Sequence of chain 1.A:
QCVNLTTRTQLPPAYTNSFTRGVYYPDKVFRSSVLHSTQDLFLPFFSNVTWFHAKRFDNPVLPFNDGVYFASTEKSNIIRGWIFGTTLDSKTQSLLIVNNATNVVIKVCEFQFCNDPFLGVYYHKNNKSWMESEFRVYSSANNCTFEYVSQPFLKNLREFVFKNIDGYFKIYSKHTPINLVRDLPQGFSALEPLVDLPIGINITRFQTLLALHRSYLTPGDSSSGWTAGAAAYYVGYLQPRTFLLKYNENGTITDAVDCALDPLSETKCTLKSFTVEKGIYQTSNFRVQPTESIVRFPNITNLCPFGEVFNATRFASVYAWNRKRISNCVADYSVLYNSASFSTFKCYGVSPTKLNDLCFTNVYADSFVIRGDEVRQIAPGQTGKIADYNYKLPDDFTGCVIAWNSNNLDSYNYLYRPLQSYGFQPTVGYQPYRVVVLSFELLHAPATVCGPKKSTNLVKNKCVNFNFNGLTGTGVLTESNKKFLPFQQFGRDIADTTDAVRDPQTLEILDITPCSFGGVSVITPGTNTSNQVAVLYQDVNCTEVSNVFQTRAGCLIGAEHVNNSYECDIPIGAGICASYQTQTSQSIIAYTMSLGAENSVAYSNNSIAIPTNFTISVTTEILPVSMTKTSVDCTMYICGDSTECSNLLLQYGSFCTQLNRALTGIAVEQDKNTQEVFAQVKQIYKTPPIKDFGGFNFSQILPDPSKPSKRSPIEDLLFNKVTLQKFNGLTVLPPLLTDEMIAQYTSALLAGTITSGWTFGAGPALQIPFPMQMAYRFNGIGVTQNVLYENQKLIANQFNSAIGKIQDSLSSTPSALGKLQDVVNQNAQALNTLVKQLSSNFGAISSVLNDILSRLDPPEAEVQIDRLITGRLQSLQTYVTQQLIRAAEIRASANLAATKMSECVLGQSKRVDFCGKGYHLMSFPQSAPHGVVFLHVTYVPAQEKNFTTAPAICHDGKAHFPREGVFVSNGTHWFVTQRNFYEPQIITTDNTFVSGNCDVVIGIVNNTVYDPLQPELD

Binding-site contacts:
Ligand atom C4 contacts residue ASN1055 of chain 1.A at 2.5 Å.
Ligand atom O5 contacts residue ILE693 of chain 1.A at 2.8 Å (h-bond).
Ligand atom C7 contacts residue GLU1053 of chain 1.A at 3.0 Å.
Ligand atom C5 contacts residue LYS1054 of chain 1.A at 3.1 Å.
Ligand atom C1 contacts residue ILE693 of chain 1.A at 3.1 Å (hydrophobic).
Ligand atom O6 contacts residue PHE1056 of chain 1.A at 2.5 Å (h-bond).
Ligand atom C4 contacts residue LYS1054 of chain 1.A at 2.6 Å.
Ligand atom C1 contacts residue LYS1054 of chain 1.A at 3.6 Å.
Ligand atom N2 contacts residue ASN1055 of chain 1.A at 2.2 Å.
Ligand atom C6 contacts residue ASN1055 of chain 1.A at 2.1 Å.
Ligand atom N2 contacts residue GLU1053 of chain 1.A at 3.4 Å.
Ligand atom O7 contacts residue GLU1053 of chain 1.A at 3.5 Å.
Ligand atom O3 contacts residue LYS1054 of chain 1.A at 2.1 Å (salt-bridge).
Ligand atom C8 contacts residue ASN1055 of chain 1.A at 3.0 Å.
Ligand atom C7 contacts residue ASN1055 of chain 1.A at 2.8 Å.
Ligand atom O3 contacts residue GLU1053 of chain 1.A at 3.1 Å.
Ligand atom O5 contacts residue ASN1055 of chain 1.A at 1.5 Å (h-bond).
Ligand atom C1 contacts residue ILE695 of chain 1.A at 3.5 Å (hydrophobic).
Ligand atom C6 contacts residue PHE1056 of chain 1.A at 2.4 Å (hydrophobic).
Ligand atom C1 contacts residue ALA694 of chain 1.A at 3.1 Å (hydrophobic).
Ligand atom C2 contacts residue ASN1055 of chain 1.A at 2.8 Å.
Ligand atom C6 contacts residue LYS1054 of chain 1.A at 2.8 Å.
Ligand atom C2 contacts residue LYS1054 of chain 1.A at 3.1 Å.
Ligand atom O5 contacts residue LYS1054 of chain 1.A at 3.4 Å (salt-bridge).
Ligand atom C3 contacts residue ASN1055 of chain 1.A at 2.8 Å.
Ligand atom C7 contacts residue LYS1054 of chain 1.A at 3.0 Å.
Ligand atom O6 contacts residue LYS1054 of chain 1.A at 2.2 Å (salt-bridge).
Ligand atom O4 contacts residue LYS1054 of chain 1.A at 3.6 Å.
Ligand atom C1 contacts residue ASN1055 of chain 1.A at 1.8 Å.
Ligand atom O4 contacts residue ASN1055 of chain 1.A at 2.5 Å.
Ligand atom O7 contacts residue LYS1054 of chain 1.A at 2.9 Å (salt-bridge).
Ligand atom C5 contacts residue ILE693 of chain 1.A at 3.4 Å (hydrophobic).
Ligand atom C5 contacts residue ASN1055 of chain 1.A at 1.6 Å.
Ligand atom C3 contacts residue LYS1054 of chain 1.A at 3.1 Å.
Ligand atom C8 contacts residue GLN1052 of chain 1.A at 2.5 Å.
Ligand atom O6 contacts residue ASN1055 of chain 1.A at 2.9 Å.
Ligand atom C7 contacts residue ILE695 of chain 1.A at 3.5 Å (hydrophobic).
Ligand atom N2 contacts residue LYS1054 of chain 1.A at 3.1 Å (salt-bridge).
Ligand atom C8 contacts residue GLU1053 of chain 1.A at 2.7 Å.
Ligand atom C8 contacts residue ILE695 of chain 1.A at 3.3 Å (hydrophobic).

This small molecule binds to this protein.
Small molecule (SMILES): CC(=O)N[C@H]1[C@H](O[C@H]2[C@H](O)[C@@H](NC(C)=O)CO[C@@H]2CO)O[C@H](CO)[C@@H](O)[C@@H]1O